This protein binds this small molecule.
Small molecule (SMILES): Cc1cc(C)cc(CC(=O)Nc2nncn2C)c1

Binding-site contacts:
Ligand atom C11 contacts residue ASN142 of chain 2.A at 3.3 Å.
Ligand atom C contacts residue MET49 of chain 2.A at 3.7 Å (hydrophobic).
Ligand atom C4 contacts residue MET49 of chain 2.A at 3.5 Å (hydrophobic).
Ligand atom C5 contacts residue HIS164 of chain 2.A at 3.9 Å.
Ligand atom N2 contacts residue HIS163 of chain 2.A at 3.4 Å (h-bond).
Ligand atom N contacts residue CYS145 of chain 2.A at 3.4 Å (h-bond).
Ligand atom N1 contacts residue SER144 of chain 2.A at 3.5 Å (h-bond).
Ligand atom C7 contacts residue HIS164 of chain 2.A at 3.8 Å.
Ligand atom O contacts residue MET165 of chain 2.A at 3.9 Å.
Ligand atom C8 contacts residue CYS145 of chain 2.A at 4.1 Å (hydrophobic).
Ligand atom N2 contacts residue PHE140 of chain 2.A at 3.0 Å (h-bond).
Ligand atom N1 contacts residue LEU141 of chain 2.A at 3.8 Å.
Ligand atom N2 contacts residue LEU141 of chain 2.A at 3.7 Å.
Ligand atom C2 contacts residue MET49 of chain 2.A at 3.5 Å (hydrophobic).
Ligand atom C7 contacts residue HIS41 of chain 2.A at 4.0 Å.
Ligand atom O contacts residue GLU166 of chain 2.A at 3.4 Å (salt-bridge).
Ligand atom C9 contacts residue CYS145 of chain 2.A at 4.0 Å (hydrophobic).
Ligand atom C3 contacts residue MET49 of chain 2.A at 3.4 Å (hydrophobic).
Ligand atom C10 contacts residue PHE140 of chain 2.A at 3.0 Å (hydrophobic).
Ligand atom C contacts residue GLN189 of chain 2.A at 3.5 Å.
Ligand atom N1 contacts residue PHE140 of chain 2.A at 4.0 Å.
Ligand atom C11 contacts residue GLU166 of chain 2.A at 3.7 Å.
Ligand atom C4 contacts residue GLN189 of chain 2.A at 3.9 Å.
Ligand atom N1 contacts residue HIS163 of chain 2.A at 3.1 Å (h-bond).
Ligand atom N1 contacts residue CYS145 of chain 2.A at 4.0 Å.
Ligand atom N2 contacts residue SER144 of chain 2.A at 3.6 Å.
Ligand atom C10 contacts residue GLU166 of chain 2.A at 3.5 Å.
Ligand atom N2 contacts residue GLU166 of chain 2.A at 4.0 Å.
Ligand atom C5 contacts residue MET165 of chain 2.A at 3.6 Å (hydrophobic).
Ligand atom C5 contacts residue MET49 of chain 2.A at 4.0 Å (hydrophobic).
Ligand atom C7 contacts residue CYS145 of chain 2.A at 3.8 Å (hydrophobic).
Ligand atom C4 contacts residue MET165 of chain 2.A at 3.5 Å (hydrophobic).
Ligand atom N3 contacts residue ASN142 of chain 2.A at 4.0 Å.
Ligand atom C10 contacts residue LEU141 of chain 2.A at 3.9 Å (hydrophobic).
Ligand atom C4 contacts residue ASP187 of chain 2.A at 3.8 Å.
Ligand atom C2 contacts residue GLN189 of chain 2.A at 3.7 Å.
Ligand atom N3 contacts residue GLU166 of chain 2.A at 3.6 Å.
Ligand atom C8 contacts residue MET165 of chain 2.A at 4.0 Å (hydrophobic).
Ligand atom C4 contacts residue ARG188 of chain 2.A at 3.5 Å.
Ligand atom C1 contacts residue MET49 of chain 2.A at 3.9 Å (hydrophobic).

Sequence of chain 1.A:
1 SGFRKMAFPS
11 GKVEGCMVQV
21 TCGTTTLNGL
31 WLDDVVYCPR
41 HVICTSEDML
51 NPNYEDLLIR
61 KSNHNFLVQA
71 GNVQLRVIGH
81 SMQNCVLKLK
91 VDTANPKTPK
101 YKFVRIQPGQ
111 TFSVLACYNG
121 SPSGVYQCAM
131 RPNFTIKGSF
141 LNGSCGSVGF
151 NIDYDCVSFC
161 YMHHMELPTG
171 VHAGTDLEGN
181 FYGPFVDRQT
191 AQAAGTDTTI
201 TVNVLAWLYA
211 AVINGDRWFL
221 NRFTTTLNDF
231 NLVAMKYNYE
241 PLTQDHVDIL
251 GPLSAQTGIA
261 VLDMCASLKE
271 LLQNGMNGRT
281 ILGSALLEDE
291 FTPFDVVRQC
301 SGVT

Sequence of chain 2.A:
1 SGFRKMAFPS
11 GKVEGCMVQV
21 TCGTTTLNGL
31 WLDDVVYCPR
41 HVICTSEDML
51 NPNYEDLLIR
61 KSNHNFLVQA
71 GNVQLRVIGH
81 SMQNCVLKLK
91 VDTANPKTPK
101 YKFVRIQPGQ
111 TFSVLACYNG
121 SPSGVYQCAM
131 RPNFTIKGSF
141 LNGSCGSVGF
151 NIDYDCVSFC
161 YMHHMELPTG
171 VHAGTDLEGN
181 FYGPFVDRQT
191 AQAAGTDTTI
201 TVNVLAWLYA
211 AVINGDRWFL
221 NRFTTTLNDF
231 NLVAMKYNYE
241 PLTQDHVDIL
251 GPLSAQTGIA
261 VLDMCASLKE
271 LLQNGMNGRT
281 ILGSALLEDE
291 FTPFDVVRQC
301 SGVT